This small molecule binds to this protein.
Small molecule (SMILES): CC(C)C[C@H](C[C@H](O)[C@H](CC(C)C)NC(=O)[C@H](CC1=NC=NC1)NC(=O)[C@H](Cc1ccccc1)NC(=O)[C@@H]1CCCN1C(=O)[C@H](CC1=NC=NC1)NC(=O)C(C)(C)C)C(=O)N[C@@H](Cc1ccc(O)cc1)C(=O)N[C@@H](Cc1ccc(O)cc1)C(=O)N[C@H](C=O)CO

Binding-site contacts:
Ligand atom O contacts residue GLY81 of chain 2.G at 3.4 Å (h-bond).
Ligand atom C3 contacts residue SER15 of chain 2.G at 3.1 Å.
Ligand atom O contacts residue SER224 of chain 2.G at 3.0 Å (h-bond).
Ligand atom CE1 contacts residue GLN16 of chain 2.G at 3.4 Å.
Ligand atom OG contacts residue PRO303 of chain 2.G at 3.6 Å.
Ligand atom CB contacts residue GLY37 of chain 2.G at 3.5 Å.
Ligand atom NE2 contacts residue SER227 of chain 2.G at 2.6 Å (h-bond).
Ligand atom O contacts residue HIS79 of chain 2.G at 3.5 Å (h-bond).
Ligand atom N contacts residue SER224 of chain 2.G at 2.8 Å (h-bond).
Ligand atom CZ contacts residue HIS79 of chain 2.G at 3.6 Å.
Ligand atom ND1 contacts residue GLY81 of chain 2.G at 3.6 Å.
Ligand atom O contacts residue SER223 of chain 2.G at 3.2 Å.
Ligand atom CE2 contacts residue TYR80 of chain 2.G at 3.5 Å (hydrophobic).
Ligand atom CZ contacts residue GLN132 of chain 2.G at 3.4 Å.
Ligand atom CE1 contacts residue GLN132 of chain 2.G at 3.5 Å.
Ligand atom CD2 contacts residue PHE121 of chain 2.G at 3.6 Å (hydrophobic).
Ligand atom N contacts residue THR304 of chain 2.G at 3.3 Å (h-bond).
Ligand atom OH contacts residue HIS79 of chain 2.E at 2.9 Å (h-bond).
Ligand atom OH contacts residue ASP35 of chain 2.G at 2.7 Å (salt-bridge).
Ligand atom CA contacts residue HIS79 of chain 2.G at 3.4 Å.
Ligand atom CA contacts residue THR304 of chain 2.G at 3.6 Å.
Ligand atom CZ contacts residue PRO115 of chain 2.G at 3.3 Å (hydrophobic).
Ligand atom O contacts residue SER82 of chain 2.G at 3.1 Å (h-bond).
Ligand atom O contacts residue GLY222 of chain 2.G at 3.4 Å (h-bond).
Ligand atom O contacts residue GLY81 of chain 2.G at 2.9 Å (h-bond).
Ligand atom CA contacts residue SER224 of chain 2.G at 3.4 Å.
Ligand atom CB contacts residue GLY222 of chain 2.G at 3.5 Å.
Ligand atom CD2 contacts residue HIS296 of chain 2.G at 3.5 Å.
Ligand atom N contacts residue GLY222 of chain 2.G at 3.4 Å (h-bond).
Ligand atom CB contacts residue LEU118 of chain 2.G at 3.5 Å (hydrophobic).
Ligand atom N contacts residue HIS79 of chain 2.G at 3.0 Å (h-bond).
Ligand atom O contacts residue TYR80 of chain 2.G at 3.0 Å.
Ligand atom CG contacts residue LEU118 of chain 2.G at 3.4 Å (hydrophobic).
Ligand atom N contacts residue GLY37 of chain 2.G at 3.0 Å (h-bond).
Ligand atom OH contacts residue ASP220 of chain 2.G at 2.7 Å (salt-bridge).
Ligand atom NE2 contacts residue PRO115 of chain 2.G at 3.5 Å.
Ligand atom CD2 contacts residue SER227 of chain 2.G at 3.5 Å.
Ligand atom CM contacts residue ASP220 of chain 2.G at 3.5 Å.
Ligand atom CB contacts residue SER38 of chain 2.G at 3.5 Å.
Ligand atom N contacts residue SER82 of chain 2.G at 2.9 Å (h-bond).

Sequence of chain 2.E:
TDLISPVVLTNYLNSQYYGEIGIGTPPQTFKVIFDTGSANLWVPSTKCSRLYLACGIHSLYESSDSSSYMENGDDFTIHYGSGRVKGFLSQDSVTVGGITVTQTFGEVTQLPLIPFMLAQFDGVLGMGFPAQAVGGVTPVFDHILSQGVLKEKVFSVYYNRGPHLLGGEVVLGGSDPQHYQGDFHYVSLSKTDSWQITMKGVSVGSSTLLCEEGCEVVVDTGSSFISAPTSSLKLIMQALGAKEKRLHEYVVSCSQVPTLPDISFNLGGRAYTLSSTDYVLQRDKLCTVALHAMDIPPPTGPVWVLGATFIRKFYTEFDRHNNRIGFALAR

Sequence of chain 2.G:
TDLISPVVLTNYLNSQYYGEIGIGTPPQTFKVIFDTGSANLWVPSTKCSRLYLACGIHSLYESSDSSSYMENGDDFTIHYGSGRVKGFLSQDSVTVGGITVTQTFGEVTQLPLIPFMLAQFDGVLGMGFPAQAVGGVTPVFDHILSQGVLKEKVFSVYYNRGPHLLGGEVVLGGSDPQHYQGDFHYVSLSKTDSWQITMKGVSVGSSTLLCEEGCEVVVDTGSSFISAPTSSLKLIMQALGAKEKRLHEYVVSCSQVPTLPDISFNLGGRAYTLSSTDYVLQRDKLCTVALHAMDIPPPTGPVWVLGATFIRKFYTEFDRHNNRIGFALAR